Binding-site contacts:
Ligand atom O1 contacts residue ILE160 of chain 1.P at 3.5 Å.
Ligand atom C15 contacts residue ILE160 of chain 1.P at 3.6 Å (hydrophobic).
Ligand atom C8 contacts residue PRO292 of chain 1.P at 3.4 Å (hydrophobic).
Ligand atom C4 contacts residue VAL159 of chain 1.P at 3.8 Å (hydrophobic).
Ligand atom C22 contacts residue PHE296 of chain 1.P at 3.5 Å (hydrophobic).
Ligand atom C23 contacts residue MET334 of chain 1.P at 3.6 Å (hydrophobic).
Ligand atom C5M contacts residue ILE290 of chain 1.P at 3.8 Å (hydrophobic).
Ligand atom O8 contacts residue GLU293 of chain 1.P at 3.1 Å (salt-bridge).
Ligand atom C3M contacts residue MET334 of chain 1.P at 3.8 Å (hydrophobic).
Ligand atom C7M contacts residue PRO292 of chain 1.P at 3.4 Å (hydrophobic).
Ligand atom C24 contacts residue PHE142 of chain 1.P at 3.8 Å (hydrophobic).
Ligand atom O8 contacts residue PHE296 of chain 1.P at 3.8 Å.
Ligand atom C5 contacts residue PRO292 of chain 1.P at 3.4 Å (hydrophobic).
Ligand atom O4 contacts residue VAL159 of chain 1.P at 3.5 Å.
Ligand atom O5 contacts residue VAL159 of chain 1.P at 3.6 Å.
Ligand atom C4 contacts residue TYR300 of chain 1.P at 3.5 Å (hydrophobic).
Ligand atom C26 contacts residue LEU178 of chain 1.P at 3.6 Å (hydrophobic).
Ligand atom O5 contacts residue HIS144 of chain 1.O at 3.5 Å (h-bond).
Ligand atom O7 contacts residue GLU293 of chain 1.P at 3.4 Å (salt-bridge).
Ligand atom C21 contacts residue MET143 of chain 1.P at 3.8 Å (hydrophobic).
Ligand atom C7M contacts residue GLU293 of chain 1.P at 3.6 Å.
Ligand atom C5M contacts residue CYS143 of chain 1.O at 3.8 Å (hydrophobic).
Ligand atom O8 contacts residue PRO292 of chain 1.P at 3.8 Å.
Ligand atom C26 contacts residue PHE142 of chain 1.P at 3.5 Å (hydrophobic).
Ligand atom O8 contacts residue ILE160 of chain 1.P at 3.6 Å.
Ligand atom O7 contacts residue GLY156 of chain 1.P at 3.5 Å.
Ligand atom C8A contacts residue ILE160 of chain 1.P at 3.8 Å (hydrophobic).
Ligand atom O4 contacts residue TYR300 of chain 1.P at 3.2 Å.
Ligand atom O12 contacts residue MET334 of chain 1.P at 3.2 Å.
Ligand atom C10 contacts residue ILE160 of chain 1.P at 3.8 Å (hydrophobic).
Ligand atom C4A contacts residue PRO292 of chain 1.P at 3.4 Å (hydrophobic).
Ligand atom C6 contacts residue PRO292 of chain 1.P at 3.5 Å (hydrophobic).
Ligand atom C7 contacts residue GLY156 of chain 1.P at 3.8 Å.
Ligand atom O4 contacts residue HIS144 of chain 1.O at 2.8 Å (h-bond).
Ligand atom C8A contacts residue PRO292 of chain 1.P at 3.5 Å (hydrophobic).
Ligand atom C7 contacts residue PRO292 of chain 1.P at 3.6 Å (hydrophobic).
Ligand atom C21 contacts residue PHE192 of chain 1.P at 3.8 Å (hydrophobic).
Ligand atom C23 contacts residue PHE335 of chain 1.P at 3.7 Å (hydrophobic).
Ligand atom C7M contacts residue VAL291 of chain 1.P at 3.1 Å (hydrophobic).
Ligand atom C24 contacts residue PHE296 of chain 1.P at 3.8 Å (hydrophobic).

Sequence of chain 1.O:
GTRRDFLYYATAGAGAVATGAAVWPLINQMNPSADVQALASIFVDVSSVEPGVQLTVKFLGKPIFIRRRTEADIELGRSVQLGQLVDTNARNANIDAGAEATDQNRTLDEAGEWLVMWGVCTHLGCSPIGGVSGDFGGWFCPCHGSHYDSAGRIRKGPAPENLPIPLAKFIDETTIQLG

A protein and the small-molecule ligand that binds it are described below.
Small molecule (SMILES): C/C=C(C)/C=C/C=C[C@H](OC)[C@@H](C)[C@@H](OC)[C@@H](C)CCc1oc2c(O)c(OC)cc(OC)c2c(=O)c1C

Sequence of chain 1.P:
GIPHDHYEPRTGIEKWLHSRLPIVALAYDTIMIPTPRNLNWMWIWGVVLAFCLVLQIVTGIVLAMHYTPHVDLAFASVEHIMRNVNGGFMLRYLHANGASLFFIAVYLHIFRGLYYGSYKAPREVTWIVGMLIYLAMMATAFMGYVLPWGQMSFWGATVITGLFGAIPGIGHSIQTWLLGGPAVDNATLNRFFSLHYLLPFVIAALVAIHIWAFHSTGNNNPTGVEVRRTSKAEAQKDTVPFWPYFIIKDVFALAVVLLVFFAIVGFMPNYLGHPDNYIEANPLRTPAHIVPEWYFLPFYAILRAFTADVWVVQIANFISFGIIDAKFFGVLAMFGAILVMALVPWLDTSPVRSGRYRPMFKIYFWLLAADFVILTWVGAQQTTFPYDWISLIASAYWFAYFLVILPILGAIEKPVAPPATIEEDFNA